Sequence of chain 1.C:
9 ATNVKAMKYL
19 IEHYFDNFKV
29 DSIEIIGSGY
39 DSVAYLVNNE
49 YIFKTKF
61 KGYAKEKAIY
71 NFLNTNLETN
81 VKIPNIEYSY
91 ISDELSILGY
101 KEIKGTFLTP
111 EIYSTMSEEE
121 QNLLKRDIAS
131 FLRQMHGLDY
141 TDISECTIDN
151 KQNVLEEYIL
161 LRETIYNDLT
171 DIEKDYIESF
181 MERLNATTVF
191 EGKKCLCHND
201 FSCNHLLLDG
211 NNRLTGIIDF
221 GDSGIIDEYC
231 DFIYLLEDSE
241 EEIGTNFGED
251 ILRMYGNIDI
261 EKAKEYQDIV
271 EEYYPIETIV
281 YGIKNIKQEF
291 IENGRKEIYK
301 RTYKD

Binding-site contacts:
Ligand atom O3 contacts residue GLU271 of chain 1.C at 3.7 Å.
Ligand atom C20 contacts residue GLU277 of chain 1.C at 3.9 Å.
Ligand atom O3 contacts residue TYR274 of chain 1.C at 3.0 Å.
Ligand atom C7 contacts residue SER202 of chain 1.C at 3.6 Å.
Ligand atom C9 contacts residue GLU237 of chain 1.C at 3.7 Å.
Ligand atom C8 contacts residue GLU242 of chain 1.C at 3.5 Å.
Ligand atom C9 contacts residue GLU242 of chain 1.C at 3.8 Å.
Ligand atom N6 contacts residue GLU237 of chain 1.C at 3.7 Å.
Ligand atom N19 contacts residue ASN199 of chain 1.C at 2.9 Å (h-bond).
Ligand atom C3 contacts residue GLU271 of chain 1.C at 3.5 Å.
Ligand atom N7 contacts residue SER202 of chain 1.C at 2.7 Å (h-bond).
Ligand atom N2 contacts residue GLU237 of chain 1.C at 3.7 Å.
Ligand atom N2 contacts residue GLU271 of chain 1.C at 3.5 Å (salt-bridge).
Ligand atom N9 contacts residue GLU242 of chain 1.C at 3.6 Å.
Ligand atom O22 contacts residue TYR234 of chain 1.C at 3.4 Å (h-bond).
Ligand atom O20 contacts residue GLU277 of chain 1.C at 3.2 Å (salt-bridge).
Ligand atom C6 contacts residue GLU241 of chain 1.C at 3.7 Å.
Ligand atom O14 contacts residue TYR274 of chain 1.C at 3.5 Å.
Ligand atom O1 contacts residue GLU237 of chain 1.C at 3.7 Å.
Ligand atom N19 contacts residue ASP222 of chain 1.C at 3.2 Å (salt-bridge).
Ligand atom C12 contacts residue TYR234 of chain 1.C at 4.0 Å (hydrophobic).
Ligand atom O12 contacts residue ASP200 of chain 1.C at 3.0 Å (salt-bridge).
Ligand atom N6 contacts residue GLU241 of chain 1.C at 2.7 Å (salt-bridge).
Ligand atom N6 contacts residue SER239 of chain 1.C at 2.9 Å.
Ligand atom N7 contacts residue ASN204 of chain 1.C at 3.2 Å (h-bond).
Ligand atom O5 contacts residue GLU237 of chain 1.C at 3.6 Å (salt-bridge).
Ligand atom C23 contacts residue TYR234 of chain 1.C at 3.1 Å (hydrophobic).
Ligand atom N9 contacts residue GLU237 of chain 1.C at 2.9 Å (salt-bridge).
Ligand atom O12 contacts residue TYR234 of chain 1.C at 3.6 Å (h-bond).
Ligand atom C23 contacts residue ASN199 of chain 1.C at 3.2 Å.
Ligand atom C9 contacts residue GLU241 of chain 1.C at 4.0 Å.
Ligand atom C11 contacts residue TYR234 of chain 1.C at 3.8 Å (hydrophobic).
Ligand atom C14 contacts residue TYR234 of chain 1.C at 3.6 Å (hydrophobic).
Ligand atom C19 contacts residue GLU277 of chain 1.C at 3.7 Å.
Ligand atom N19 contacts residue ASP200 of chain 1.C at 3.9 Å.
Ligand atom N9 contacts residue GLU241 of chain 1.C at 2.9 Å (salt-bridge).
Ligand atom C22 contacts residue TYR234 of chain 1.C at 3.3 Å (hydrophobic).
Ligand atom O16 contacts residue TYR274 of chain 1.C at 3.7 Å.
Ligand atom N7 contacts residue ASP200 of chain 1.C at 3.9 Å.
Ligand atom O5 contacts residue GLU241 of chain 1.C at 3.4 Å (salt-bridge).

This protein binds this small molecule.
Small molecule (SMILES): NC[C@@H]1O[C@H](O[C@H]2[C@@H](O)[C@H](O[C@@H]3[C@@H](O)[C@H](N)C[C@H](N)[C@H]3O[C@H]3O[C@H](CN)[C@@H](O)[C@H](O)[C@H]3N)O[C@@H]2CO)[C@H](N)[C@@H](O)[C@@H]1O